Sequence of chain 1.C:
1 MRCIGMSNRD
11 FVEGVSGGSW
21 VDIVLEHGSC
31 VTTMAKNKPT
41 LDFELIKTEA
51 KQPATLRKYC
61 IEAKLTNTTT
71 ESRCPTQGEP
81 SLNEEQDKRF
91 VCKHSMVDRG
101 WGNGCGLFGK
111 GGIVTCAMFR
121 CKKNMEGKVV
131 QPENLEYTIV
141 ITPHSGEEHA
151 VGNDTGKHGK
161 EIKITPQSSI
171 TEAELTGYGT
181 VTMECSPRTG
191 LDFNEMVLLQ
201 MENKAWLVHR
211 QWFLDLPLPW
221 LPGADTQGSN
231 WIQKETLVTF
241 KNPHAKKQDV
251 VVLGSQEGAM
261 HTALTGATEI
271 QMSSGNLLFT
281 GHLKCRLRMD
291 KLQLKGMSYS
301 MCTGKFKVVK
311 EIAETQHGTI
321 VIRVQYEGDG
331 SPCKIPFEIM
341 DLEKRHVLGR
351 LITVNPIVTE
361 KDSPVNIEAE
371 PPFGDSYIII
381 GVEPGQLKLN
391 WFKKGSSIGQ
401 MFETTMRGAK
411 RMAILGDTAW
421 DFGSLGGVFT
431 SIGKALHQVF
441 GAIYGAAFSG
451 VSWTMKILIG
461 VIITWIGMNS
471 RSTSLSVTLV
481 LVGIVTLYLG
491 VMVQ

Sequence of chain 1.A:
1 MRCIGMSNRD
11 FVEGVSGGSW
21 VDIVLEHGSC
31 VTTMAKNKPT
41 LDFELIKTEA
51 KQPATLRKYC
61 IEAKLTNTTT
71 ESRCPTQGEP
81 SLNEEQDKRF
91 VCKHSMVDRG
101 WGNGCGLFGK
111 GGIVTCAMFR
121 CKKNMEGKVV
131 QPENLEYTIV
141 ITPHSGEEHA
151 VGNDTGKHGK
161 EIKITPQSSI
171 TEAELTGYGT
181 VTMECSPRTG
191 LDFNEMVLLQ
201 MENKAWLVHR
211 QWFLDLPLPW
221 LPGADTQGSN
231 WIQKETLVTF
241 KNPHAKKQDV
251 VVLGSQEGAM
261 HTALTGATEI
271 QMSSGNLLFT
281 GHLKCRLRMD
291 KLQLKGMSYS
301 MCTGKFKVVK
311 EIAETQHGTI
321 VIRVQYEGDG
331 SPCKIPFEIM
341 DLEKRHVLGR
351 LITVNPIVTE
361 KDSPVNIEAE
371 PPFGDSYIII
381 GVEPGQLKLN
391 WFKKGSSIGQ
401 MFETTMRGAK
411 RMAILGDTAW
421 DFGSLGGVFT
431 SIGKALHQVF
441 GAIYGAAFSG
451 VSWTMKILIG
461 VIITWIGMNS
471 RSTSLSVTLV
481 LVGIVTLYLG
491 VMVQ

Binding-site contacts:
Ligand atom C1 contacts residue ASN153 of chain 1.C at 1.4 Å.
Ligand atom O7 contacts residue GLY102 of chain 1.A at 3.0 Å (h-bond).
Ligand atom C7 contacts residue HIS149 of chain 1.C at 4.3 Å.
Ligand atom C8 contacts residue TRP101 of chain 1.A at 4.4 Å (hydrophobic).
Ligand atom O3 contacts residue HIS149 of chain 1.C at 4.0 Å.
Ligand atom C5 contacts residue ASN153 of chain 1.C at 3.7 Å.
Ligand atom C3 contacts residue ASN153 of chain 1.C at 3.8 Å.
Ligand atom C3 contacts residue HIS149 of chain 1.C at 4.3 Å.
Ligand atom C8 contacts residue HIS149 of chain 1.C at 3.7 Å.
Ligand atom O7 contacts residue ASN153 of chain 1.C at 4.5 Å.
Ligand atom N2 contacts residue ASN153 of chain 1.C at 2.9 Å (h-bond).
Ligand atom N2 contacts residue HIS149 of chain 1.C at 4.2 Å.
Ligand atom C5 contacts residue HIS149 of chain 1.C at 4.2 Å.
Ligand atom C5 contacts residue HIS158 of chain 1.C at 4.0 Å.
Ligand atom C6 contacts residue LYS157 of chain 1.C at 3.6 Å.
Ligand atom C2 contacts residue HIS149 of chain 1.C at 3.6 Å.
Ligand atom O4 contacts residue LYS157 of chain 1.C at 4.5 Å.
Ligand atom C1 contacts residue HIS149 of chain 1.C at 3.4 Å.
Ligand atom O5 contacts residue THR155 of chain 1.C at 4.5 Å.
Ligand atom C1 contacts residue THR155 of chain 1.C at 3.8 Å.
Ligand atom C8 contacts residue ASN153 of chain 1.C at 4.0 Å.
Ligand atom O5 contacts residue ASN153 of chain 1.C at 2.4 Å (h-bond).
Ligand atom O5 contacts residue HIS158 of chain 1.C at 3.1 Å.
Ligand atom O6 contacts residue LYS157 of chain 1.C at 3.2 Å (salt-bridge).
Ligand atom C4 contacts residue ASN153 of chain 1.C at 4.2 Å.
Ligand atom O7 contacts residue TRP101 of chain 1.A at 3.8 Å.
Ligand atom C5 contacts residue LYS157 of chain 1.C at 3.9 Å.
Ligand atom C2 contacts residue ASN153 of chain 1.C at 2.5 Å.
Ligand atom O5 contacts residue HIS149 of chain 1.C at 3.5 Å.
Ligand atom C7 contacts residue ASN153 of chain 1.C at 3.6 Å.
Ligand atom C4 contacts residue HIS149 of chain 1.C at 4.0 Å.
Ligand atom C6 contacts residue HIS158 of chain 1.C at 3.7 Å.
Ligand atom C7 contacts residue GLY102 of chain 1.A at 4.1 Å.
Ligand atom C1 contacts residue HIS158 of chain 1.C at 4.1 Å.

This small molecule binds to this protein.
Small molecule (SMILES): CC(=O)N[C@@H]1[C@@H](O)[C@H](O)[C@@H](CO)O[C@H]1O